This protein binds this small molecule.
Small molecule (SMILES): CC(=O)N[C@@H]1[C@@H](O)[C@H](O)[C@@H](CO)O[C@H]1O

Binding-site contacts:
Ligand atom O6 contacts residue GLY114 of chain 1.F at 3.7 Å.
Ligand atom C3 contacts residue ASN103 of chain 1.F at 3.8 Å.
Ligand atom C1 contacts residue ASN103 of chain 1.F at 1.4 Å.
Ligand atom N2 contacts residue ASN103 of chain 1.F at 2.9 Å (h-bond).
Ligand atom C8 contacts residue ASN103 of chain 1.F at 4.3 Å.
Ligand atom C5 contacts residue LYS117 of chain 1.F at 4.5 Å.
Ligand atom O5 contacts residue ASN103 of chain 1.F at 2.4 Å (h-bond).
Ligand atom C2 contacts residue ASN103 of chain 1.F at 2.4 Å.
Ligand atom O7 contacts residue ASN103 of chain 1.F at 3.0 Å (h-bond).
Ligand atom O5 contacts residue LYS117 of chain 1.F at 4.1 Å.
Ligand atom C4 contacts residue ASN103 of chain 1.F at 4.2 Å.
Ligand atom C7 contacts residue ASN103 of chain 1.F at 3.1 Å.
Ligand atom C1 contacts residue LYS117 of chain 1.F at 4.5 Å.
Ligand atom C5 contacts residue ASN103 of chain 1.F at 3.7 Å.

Sequence of chain 1.F:
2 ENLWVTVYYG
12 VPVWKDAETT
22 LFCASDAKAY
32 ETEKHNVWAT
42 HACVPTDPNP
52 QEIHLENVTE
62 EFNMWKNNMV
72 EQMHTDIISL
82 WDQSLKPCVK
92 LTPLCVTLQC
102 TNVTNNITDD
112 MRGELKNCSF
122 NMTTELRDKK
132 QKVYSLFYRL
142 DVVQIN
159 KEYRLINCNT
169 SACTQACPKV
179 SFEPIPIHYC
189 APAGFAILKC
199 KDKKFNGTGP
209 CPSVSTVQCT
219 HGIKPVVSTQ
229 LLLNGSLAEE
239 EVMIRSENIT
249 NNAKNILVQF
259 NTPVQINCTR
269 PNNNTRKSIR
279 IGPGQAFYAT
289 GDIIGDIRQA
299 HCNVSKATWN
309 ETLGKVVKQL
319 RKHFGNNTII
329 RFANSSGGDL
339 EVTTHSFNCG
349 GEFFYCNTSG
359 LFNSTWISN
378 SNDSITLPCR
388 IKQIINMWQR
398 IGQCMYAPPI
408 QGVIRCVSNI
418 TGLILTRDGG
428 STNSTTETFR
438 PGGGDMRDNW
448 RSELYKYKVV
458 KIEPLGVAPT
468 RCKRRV